Sequence of chain 1.G:
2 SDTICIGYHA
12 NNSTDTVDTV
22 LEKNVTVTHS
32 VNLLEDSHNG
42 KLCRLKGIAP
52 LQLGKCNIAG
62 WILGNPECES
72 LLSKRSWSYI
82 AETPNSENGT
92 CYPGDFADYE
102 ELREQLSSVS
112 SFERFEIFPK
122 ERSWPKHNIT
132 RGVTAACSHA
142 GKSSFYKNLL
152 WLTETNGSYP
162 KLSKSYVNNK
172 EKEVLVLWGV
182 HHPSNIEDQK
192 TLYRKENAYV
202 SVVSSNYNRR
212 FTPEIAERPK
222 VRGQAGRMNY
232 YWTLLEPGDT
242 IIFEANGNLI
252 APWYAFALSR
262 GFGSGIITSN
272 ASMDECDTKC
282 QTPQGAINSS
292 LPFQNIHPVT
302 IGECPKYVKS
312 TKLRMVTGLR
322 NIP

Binding-site contacts:
Ligand atom C3 contacts residue ASN89 of chain 1.G at 3.8 Å.
Ligand atom O7 contacts residue CYS92 of chain 1.G at 3.3 Å.
Ligand atom C7 contacts residue ASN89 of chain 1.G at 3.3 Å.
Ligand atom O6 contacts residue GLY224 of chain 1.G at 3.0 Å (h-bond).
Ligand atom N2 contacts residue ARG223 of chain 1.G at 3.6 Å.
Ligand atom O6 contacts residue ARG223 of chain 1.G at 3.8 Å.
Ligand atom C7 contacts residue ARG223 of chain 1.G at 3.2 Å.
Ligand atom O6 contacts residue LYS221 of chain 1.G at 3.6 Å.
Ligand atom O6 contacts residue GLU88 of chain 1.G at 3.3 Å.
Ligand atom C2 contacts residue ARG223 of chain 1.G at 3.6 Å.
Ligand atom O6 contacts residue ARG223 of chain 1.G at 4.1 Å.
Ligand atom C1 contacts residue GLU68 of chain 1.G at 4.1 Å.
Ligand atom C6 contacts residue LYS221 of chain 1.G at 3.1 Å.
Ligand atom O3 contacts residue ARG223 of chain 1.G at 2.5 Å (salt-bridge).
Ligand atom N2 contacts residue GLU68 of chain 1.G at 3.5 Å (salt-bridge).
Ligand atom C4 contacts residue ARG223 of chain 1.G at 4.0 Å.
Ligand atom C8 contacts residue ASN66 of chain 1.G at 3.3 Å.
Ligand atom C6 contacts residue ARG223 of chain 1.G at 4.0 Å.
Ligand atom C8 contacts residue SER139 of chain 1.G at 4.0 Å.
Ligand atom O5 contacts residue ASN89 of chain 1.G at 2.3 Å (h-bond).
Ligand atom C7 contacts residue ASN66 of chain 1.G at 3.8 Å.
Ligand atom C1 contacts residue ASN89 of chain 1.G at 1.4 Å.
Ligand atom O5 contacts residue GLU88 of chain 1.G at 4.1 Å.
Ligand atom C2 contacts residue ASN89 of chain 1.G at 2.5 Å.
Ligand atom C7 contacts residue CYS92 of chain 1.G at 3.9 Å (hydrophobic).
Ligand atom O7 contacts residue ARG223 of chain 1.G at 3.2 Å (salt-bridge).
Ligand atom C3 contacts residue ARG223 of chain 1.G at 3.5 Å.
Ligand atom C5 contacts residue ASN89 of chain 1.G at 3.6 Å.
Ligand atom O7 contacts residue ASN66 of chain 1.G at 3.3 Å (h-bond).
Ligand atom N2 contacts residue ASN89 of chain 1.G at 3.0 Å (h-bond).
Ligand atom C4 contacts residue ASN89 of chain 1.G at 4.2 Å.
Ligand atom O4 contacts residue LYS221 of chain 1.G at 3.2 Å (salt-bridge).
Ligand atom C6 contacts residue GLY224 of chain 1.G at 3.8 Å.
Ligand atom O5 contacts residue ARG223 of chain 1.G at 3.8 Å.
Ligand atom C8 contacts residue CYS92 of chain 1.G at 3.8 Å (hydrophobic).
Ligand atom C4 contacts residue LYS221 of chain 1.G at 4.0 Å.
Ligand atom C5 contacts residue LYS221 of chain 1.G at 3.5 Å.
Ligand atom C8 contacts residue ARG223 of chain 1.G at 3.6 Å.
Ligand atom O7 contacts residue ASN89 of chain 1.G at 3.2 Å (h-bond).
Ligand atom C8 contacts residue GLU68 of chain 1.G at 3.8 Å.

A small-molecule ligand and the protein it binds are described below.
Small molecule (SMILES): CC(=O)N[C@H]1[C@H](O[C@H]2[C@H](O)[C@@H](NC(C)=O)CO[C@@H]2CO)O[C@H](CO)[C@@H](O[C@@H]2O[C@H](CO)[C@@H](O)[C@H](O[C@H]3O[C@H](CO)[C@@H](O)[C@H](O)[C@@H]3O[C@H]3O[C@H](CO)[C@@H](O)[C@H](O)[C@@H]3O)[C@@H]2O)[C@@H]1O